Sequence of chain 1.R:
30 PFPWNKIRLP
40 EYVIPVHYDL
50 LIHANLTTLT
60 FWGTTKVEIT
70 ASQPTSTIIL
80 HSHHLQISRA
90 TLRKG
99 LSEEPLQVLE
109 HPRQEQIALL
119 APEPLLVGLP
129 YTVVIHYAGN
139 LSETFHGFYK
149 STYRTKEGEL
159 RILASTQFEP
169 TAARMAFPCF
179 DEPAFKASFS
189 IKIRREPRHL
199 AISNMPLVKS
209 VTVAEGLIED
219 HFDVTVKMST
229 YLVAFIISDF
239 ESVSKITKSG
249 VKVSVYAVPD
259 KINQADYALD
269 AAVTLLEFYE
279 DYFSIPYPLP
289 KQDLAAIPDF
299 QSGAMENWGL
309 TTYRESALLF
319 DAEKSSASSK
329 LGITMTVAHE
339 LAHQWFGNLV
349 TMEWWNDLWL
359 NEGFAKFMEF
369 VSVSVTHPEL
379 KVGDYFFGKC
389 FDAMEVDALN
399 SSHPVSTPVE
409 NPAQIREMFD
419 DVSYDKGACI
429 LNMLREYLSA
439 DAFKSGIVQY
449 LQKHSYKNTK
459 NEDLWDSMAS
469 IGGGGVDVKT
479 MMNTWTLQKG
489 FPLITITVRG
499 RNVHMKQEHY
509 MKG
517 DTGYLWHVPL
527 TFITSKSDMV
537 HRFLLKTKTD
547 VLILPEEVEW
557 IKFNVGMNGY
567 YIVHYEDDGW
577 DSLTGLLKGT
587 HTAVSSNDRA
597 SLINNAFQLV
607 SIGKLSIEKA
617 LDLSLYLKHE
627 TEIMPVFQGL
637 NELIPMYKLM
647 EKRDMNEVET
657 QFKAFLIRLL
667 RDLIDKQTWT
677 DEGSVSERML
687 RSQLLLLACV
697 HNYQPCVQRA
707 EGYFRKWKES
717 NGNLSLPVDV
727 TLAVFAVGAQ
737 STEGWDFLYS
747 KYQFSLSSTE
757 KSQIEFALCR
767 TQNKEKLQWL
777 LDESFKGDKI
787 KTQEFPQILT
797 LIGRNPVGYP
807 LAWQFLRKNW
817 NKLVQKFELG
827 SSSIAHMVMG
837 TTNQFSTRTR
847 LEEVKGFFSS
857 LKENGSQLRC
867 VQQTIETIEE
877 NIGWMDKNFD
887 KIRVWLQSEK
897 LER

Binding-site contacts:
Ligand atom C8 contacts residue ARG193 of chain 1.R at 4.2 Å.
Ligand atom O5 contacts residue THR56 of chain 1.R at 4.2 Å.
Ligand atom O5 contacts residue THR57 of chain 1.R at 4.1 Å.
Ligand atom N2 contacts residue GLU194 of chain 1.R at 3.2 Å (salt-bridge).
Ligand atom C3 contacts residue ASN54 of chain 1.R at 3.8 Å.
Ligand atom C8 contacts residue LEU215 of chain 1.R at 3.3 Å (hydrophobic).
Ligand atom C8 contacts residue HIS52 of chain 1.R at 3.7 Å.
Ligand atom N2 contacts residue ASN54 of chain 1.R at 2.8 Å (h-bond).
Ligand atom C5 contacts residue ASN54 of chain 1.R at 3.7 Å.
Ligand atom C1 contacts residue GLU194 of chain 1.R at 4.3 Å.
Ligand atom C3 contacts residue GLU194 of chain 1.R at 3.4 Å.
Ligand atom N2 contacts residue HIS52 of chain 1.R at 4.5 Å.
Ligand atom C7 contacts residue ASN54 of chain 1.R at 3.2 Å.
Ligand atom C2 contacts residue ASN54 of chain 1.R at 2.5 Å.
Ligand atom O6 contacts residue THR57 of chain 1.R at 4.4 Å.
Ligand atom O7 contacts residue ASN54 of chain 1.R at 2.9 Å (h-bond).
Ligand atom C7 contacts residue HIS52 of chain 1.R at 3.3 Å.
Ligand atom C7 contacts residue GLU194 of chain 1.R at 4.0 Å.
Ligand atom C7 contacts residue ALA53 of chain 1.R at 4.5 Å (hydrophobic).
Ligand atom C4 contacts residue ASN54 of chain 1.R at 4.3 Å.
Ligand atom C7 contacts residue LEU215 of chain 1.R at 4.3 Å (hydrophobic).
Ligand atom O3 contacts residue GLU194 of chain 1.R at 3.7 Å.
Ligand atom C1 contacts residue THR56 of chain 1.R at 4.3 Å.
Ligand atom C2 contacts residue GLU194 of chain 1.R at 3.8 Å.
Ligand atom O7 contacts residue ALA53 of chain 1.R at 3.7 Å.
Ligand atom C1 contacts residue ASN54 of chain 1.R at 1.4 Å.
Ligand atom O6 contacts residue GLY214 of chain 1.R at 4.3 Å.
Ligand atom C5 contacts residue THR56 of chain 1.R at 4.1 Å.
Ligand atom C6 contacts residue THR57 of chain 1.R at 4.4 Å.
Ligand atom O5 contacts residue ASN54 of chain 1.R at 2.5 Å (h-bond).
Ligand atom O7 contacts residue HIS52 of chain 1.R at 2.3 Å (h-bond).
Ligand atom C8 contacts residue GLU194 of chain 1.R at 3.7 Å.

This protein binds this small molecule.
Small molecule (SMILES): CC(=O)N[C@H]1[C@H](O[C@H]2[C@H](O)[C@@H](NC(C)=O)CO[C@@H]2CO)O[C@H](CO)[C@@H](O[C@@H]2O[C@H](CO)[C@@H](O)[C@H](O)[C@@H]2O)[C@@H]1O